A protein and the small-molecule ligand that binds it are described below.
Small molecule (SMILES): CN1C(=O)C[C@H](C(C)(C)C)N1O

Sequence of chain 1.A:
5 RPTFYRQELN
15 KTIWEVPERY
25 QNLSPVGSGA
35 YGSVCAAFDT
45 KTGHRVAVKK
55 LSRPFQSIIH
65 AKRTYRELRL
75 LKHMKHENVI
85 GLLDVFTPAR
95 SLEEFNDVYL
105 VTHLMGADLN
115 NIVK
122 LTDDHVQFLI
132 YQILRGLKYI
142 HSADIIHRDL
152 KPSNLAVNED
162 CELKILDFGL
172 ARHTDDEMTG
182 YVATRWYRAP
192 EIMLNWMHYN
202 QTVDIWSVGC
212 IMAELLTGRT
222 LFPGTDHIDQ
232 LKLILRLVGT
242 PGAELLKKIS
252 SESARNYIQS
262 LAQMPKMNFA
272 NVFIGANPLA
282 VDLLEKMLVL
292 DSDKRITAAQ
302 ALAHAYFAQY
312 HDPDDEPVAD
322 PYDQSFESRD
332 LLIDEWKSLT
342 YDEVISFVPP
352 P

Binding-site contacts:
Ligand atom N contacts residue VAL158 of chain 1.A at 4.3 Å.
Ligand atom C contacts residue HIS126 of chain 1.A at 4.1 Å.
Ligand atom C4 contacts residue CYS162 of chain 1.A at 3.5 Å (hydrophobic).
Ligand atom C6 contacts residue ILE116 of chain 1.A at 4.5 Å (hydrophobic).
Ligand atom O contacts residue ILE116 of chain 1.A at 4.2 Å.
Ligand atom C5 contacts residue CYS162 of chain 1.A at 3.7 Å (hydrophobic).
Ligand atom O contacts residue VAL158 of chain 1.A at 3.4 Å.
Ligand atom C7 contacts residue CYS162 of chain 1.A at 3.3 Å (hydrophobic).
Ligand atom C7 contacts residue GLU160 of chain 1.A at 4.4 Å.
Ligand atom N1 contacts residue CYS162 of chain 1.A at 2.5 Å (h-bond).
Ligand atom C contacts residue ILE116 of chain 1.A at 4.5 Å (hydrophobic).
Ligand atom N contacts residue CYS162 of chain 1.A at 3.0 Å (h-bond).
Ligand atom C1 contacts residue HIS126 of chain 1.A at 4.2 Å.
Ligand atom C7 contacts residue ASN159 of chain 1.A at 4.4 Å.
Ligand atom C3 contacts residue CYS162 of chain 1.A at 3.4 Å (hydrophobic).
Ligand atom C3 contacts residue HIS126 of chain 1.A at 3.8 Å.
Ligand atom C contacts residue LEU130 of chain 1.A at 4.4 Å (hydrophobic).
Ligand atom C2 contacts residue HIS126 of chain 1.A at 3.3 Å.
Ligand atom O1 contacts residue CYS162 of chain 1.A at 3.2 Å (h-bond).
Ligand atom C1 contacts residue CYS162 of chain 1.A at 4.0 Å (hydrophobic).
Ligand atom C6 contacts residue VAL158 of chain 1.A at 3.8 Å (hydrophobic).
Ligand atom C contacts residue LEU122 of chain 1.A at 3.7 Å (hydrophobic).
Ligand atom C6 contacts residue CYS162 of chain 1.A at 3.7 Å (hydrophobic).
Ligand atom C7 contacts residue VAL158 of chain 1.A at 4.4 Å (hydrophobic).
Ligand atom C3 contacts residue PHE129 of chain 1.A at 4.2 Å (hydrophobic).
Ligand atom C5 contacts residue ILE116 of chain 1.A at 4.1 Å (hydrophobic).